Sequence of chain 1.D:
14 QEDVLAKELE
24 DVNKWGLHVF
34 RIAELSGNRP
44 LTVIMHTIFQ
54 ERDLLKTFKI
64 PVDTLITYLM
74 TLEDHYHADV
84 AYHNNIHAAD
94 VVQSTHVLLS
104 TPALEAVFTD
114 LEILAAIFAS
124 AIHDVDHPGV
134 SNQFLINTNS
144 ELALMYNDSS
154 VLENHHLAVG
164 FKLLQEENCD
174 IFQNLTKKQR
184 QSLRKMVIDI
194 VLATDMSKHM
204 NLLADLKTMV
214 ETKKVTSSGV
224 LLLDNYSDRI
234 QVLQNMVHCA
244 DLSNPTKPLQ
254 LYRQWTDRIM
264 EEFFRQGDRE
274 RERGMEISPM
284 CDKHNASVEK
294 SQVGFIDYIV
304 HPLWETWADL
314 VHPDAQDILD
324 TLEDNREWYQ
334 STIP

Binding-site contacts:
Ligand atom O1 contacts residue GLN295 of chain 1.D at 2.9 Å (h-bond).
Ligand atom C11 contacts residue TYR85 of chain 1.D at 4.0 Å (hydrophobic).
Ligand atom O2 contacts residue PHE298 of chain 1.D at 4.0 Å.
Ligand atom C2 contacts residue PHE298 of chain 1.D at 4.0 Å (hydrophobic).
Ligand atom C11 contacts residue ILE262 of chain 1.D at 3.9 Å (hydrophobic).
Ligand atom C12 contacts residue ILE262 of chain 1.D at 3.8 Å (hydrophobic).
Ligand atom O1 contacts residue PHE298 of chain 1.D at 3.3 Å.
Ligand atom C5 contacts residue MET283 of chain 1.D at 3.4 Å (hydrophobic).
Ligand atom O2 contacts residue ILE262 of chain 1.D at 3.6 Å.
Ligand atom O2 contacts residue GLN295 of chain 1.D at 3.2 Å (h-bond).
Ligand atom C13 contacts residue ASN247 of chain 1.D at 3.6 Å.
Ligand atom O3 contacts residue MET199 of chain 1.D at 3.1 Å.
Ligand atom C6 contacts residue GLN295 of chain 1.D at 3.1 Å.
Ligand atom C3 contacts residue PHE298 of chain 1.D at 3.8 Å (hydrophobic).
Ligand atom C4 contacts residue MET283 of chain 1.D at 3.1 Å (hydrophobic).
Ligand atom C22 contacts residue MET199 of chain 1.D at 3.6 Å (hydrophobic).
Ligand atom C5 contacts residue PHE266 of chain 1.D at 3.9 Å (hydrophobic).
Ligand atom C3 contacts residue MET283 of chain 1.D at 3.6 Å (hydrophobic).
Ligand atom C8 contacts residue PHE298 of chain 1.D at 3.6 Å (hydrophobic).
Ligand atom C20 contacts residue EDO1 of chain 1.LA at 3.7 Å.
Ligand atom C7 contacts residue PHE298 of chain 1.D at 3.4 Å (hydrophobic).
Ligand atom C26 contacts residue SER294 of chain 1.D at 3.1 Å.
Ligand atom C26 contacts residue MET283 of chain 1.D at 3.0 Å (hydrophobic).
Ligand atom C24 contacts residue LEU245 of chain 1.D at 3.4 Å (hydrophobic).
Ligand atom C15 contacts residue MET199 of chain 1.D at 4.0 Å (hydrophobic).
Ligand atom C12 contacts residue PHE298 of chain 1.D at 3.5 Å (hydrophobic).
Ligand atom C16 contacts residue MET199 of chain 1.D at 3.5 Å (hydrophobic).
Ligand atom C7 contacts residue GLN295 of chain 1.D at 3.9 Å.
Ligand atom C9 contacts residue PHE298 of chain 1.D at 3.8 Å (hydrophobic).
Ligand atom C27 contacts residue SER294 of chain 1.D at 3.1 Å.
Ligand atom C26 contacts residue PHE298 of chain 1.D at 3.7 Å (hydrophobic).
Ligand atom C1 contacts residue MET283 of chain 1.D at 3.9 Å (hydrophobic).
Ligand atom C13 contacts residue THR259 of chain 1.D at 3.8 Å.
Ligand atom C27 contacts residue PHE298 of chain 1.D at 3.6 Å (hydrophobic).
Ligand atom C27 contacts residue MET283 of chain 1.D at 3.6 Å (hydrophobic).
Ligand atom C21 contacts residue EDO1 of chain 1.LA at 3.9 Å.
Ligand atom C25 contacts residue HIS86 of chain 1.D at 3.5 Å.
Ligand atom C2 contacts residue MET283 of chain 1.D at 3.8 Å (hydrophobic).
Ligand atom C4 contacts residue PHE298 of chain 1.D at 3.9 Å (hydrophobic).
Ligand atom C13 contacts residue ILE262 of chain 1.D at 3.8 Å (hydrophobic).

The small molecule below binds the protein below.
Small molecule (SMILES): COc1ccc(CCOc2cc(C3=NN(C4CCCCCC4)C(=O)C3(C)C)ccc2OC)cc1